A protein and the small-molecule ligand that binds it are described below.
Small molecule (SMILES): CC(=O)N[C@@H]1[C@@H](O)[C@H](O)[C@@H](CO)O[C@H]1O

Sequence of chain 1.C:
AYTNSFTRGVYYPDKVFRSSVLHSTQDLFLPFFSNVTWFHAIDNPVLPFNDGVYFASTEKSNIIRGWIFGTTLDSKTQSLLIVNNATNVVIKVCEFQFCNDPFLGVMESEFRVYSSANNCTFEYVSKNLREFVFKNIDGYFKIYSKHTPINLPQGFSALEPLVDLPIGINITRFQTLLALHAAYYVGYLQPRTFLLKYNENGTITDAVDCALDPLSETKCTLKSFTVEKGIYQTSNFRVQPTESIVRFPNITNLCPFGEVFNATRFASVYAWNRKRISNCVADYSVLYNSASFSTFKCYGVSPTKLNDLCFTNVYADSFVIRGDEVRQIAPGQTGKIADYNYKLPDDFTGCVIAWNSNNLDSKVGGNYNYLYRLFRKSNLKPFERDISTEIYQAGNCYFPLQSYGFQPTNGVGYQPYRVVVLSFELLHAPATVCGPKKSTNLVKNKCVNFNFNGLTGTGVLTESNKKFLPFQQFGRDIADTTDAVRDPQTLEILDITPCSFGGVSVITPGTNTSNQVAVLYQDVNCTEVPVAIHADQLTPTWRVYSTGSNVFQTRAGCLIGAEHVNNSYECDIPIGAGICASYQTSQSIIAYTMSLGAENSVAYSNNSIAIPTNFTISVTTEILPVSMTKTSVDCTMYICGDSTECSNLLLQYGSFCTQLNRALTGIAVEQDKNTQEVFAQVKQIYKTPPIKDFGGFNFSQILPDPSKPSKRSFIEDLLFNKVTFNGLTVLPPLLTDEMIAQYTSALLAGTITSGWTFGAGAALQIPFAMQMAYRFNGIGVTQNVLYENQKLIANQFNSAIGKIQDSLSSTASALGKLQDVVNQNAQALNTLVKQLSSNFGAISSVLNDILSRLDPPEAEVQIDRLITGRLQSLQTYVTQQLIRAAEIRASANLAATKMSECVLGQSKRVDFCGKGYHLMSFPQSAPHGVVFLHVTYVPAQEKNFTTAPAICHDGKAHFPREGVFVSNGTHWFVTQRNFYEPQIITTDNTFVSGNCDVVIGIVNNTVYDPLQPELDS

Binding-site contacts:
Ligand atom N2 contacts residue ASN47 of chain 1.C at 2.7 Å (h-bond).
Ligand atom O7 contacts residue ASN47 of chain 1.C at 3.1 Å (h-bond).
Ligand atom C1 contacts residue ASN47 of chain 1.C at 1.4 Å.
Ligand atom C7 contacts residue ASN47 of chain 1.C at 3.0 Å.
Ligand atom C2 contacts residue ASN47 of chain 1.C at 2.4 Å.
Ligand atom C6 contacts residue TYR14 of chain 1.C at 4.0 Å (hydrophobic).
Ligand atom O5 contacts residue ASN47 of chain 1.C at 2.5 Å (h-bond).
Ligand atom C1 contacts residue TYR14 of chain 1.C at 4.3 Å (hydrophobic).
Ligand atom C8 contacts residue ASN47 of chain 1.C at 4.1 Å.
Ligand atom C8 contacts residue ARG620 of chain 1.C at 4.3 Å.
Ligand atom O6 contacts residue TYR14 of chain 1.C at 3.9 Å.
Ligand atom C4 contacts residue ASN47 of chain 1.C at 4.3 Å.
Ligand atom O5 contacts residue TYR14 of chain 1.C at 3.4 Å.
Ligand atom C5 contacts residue TYR14 of chain 1.C at 4.4 Å (hydrophobic).
Ligand atom C3 contacts residue ASN47 of chain 1.C at 3.7 Å.
Ligand atom C5 contacts residue ASN47 of chain 1.C at 3.7 Å.